Binding-site contacts:
Ligand atom C8 contacts residue ASN108 of chain 1.E at 3.0 Å.
Ligand atom O5 contacts residue ASN108 of chain 1.E at 2.4 Å (h-bond).
Ligand atom C1 contacts residue ASN108 of chain 1.E at 1.4 Å.
Ligand atom C7 contacts residue ALA107 of chain 1.E at 4.0 Å (hydrophobic).
Ligand atom C3 contacts residue ASN108 of chain 1.E at 3.5 Å.
Ligand atom C5 contacts residue ASN108 of chain 1.E at 3.6 Å.
Ligand atom O3 contacts residue ASN108 of chain 1.E at 4.4 Å.
Ligand atom N2 contacts residue ALA107 of chain 1.E at 4.0 Å.
Ligand atom N2 contacts residue ASN108 of chain 1.E at 2.6 Å (h-bond).
Ligand atom C2 contacts residue ASN108 of chain 1.E at 2.1 Å.
Ligand atom C7 contacts residue ASN108 of chain 1.E at 3.3 Å.
Ligand atom O7 contacts residue ALA107 of chain 1.E at 3.9 Å.
Ligand atom C4 contacts residue ASN108 of chain 1.E at 4.0 Å.

Sequence of chain 1.E:
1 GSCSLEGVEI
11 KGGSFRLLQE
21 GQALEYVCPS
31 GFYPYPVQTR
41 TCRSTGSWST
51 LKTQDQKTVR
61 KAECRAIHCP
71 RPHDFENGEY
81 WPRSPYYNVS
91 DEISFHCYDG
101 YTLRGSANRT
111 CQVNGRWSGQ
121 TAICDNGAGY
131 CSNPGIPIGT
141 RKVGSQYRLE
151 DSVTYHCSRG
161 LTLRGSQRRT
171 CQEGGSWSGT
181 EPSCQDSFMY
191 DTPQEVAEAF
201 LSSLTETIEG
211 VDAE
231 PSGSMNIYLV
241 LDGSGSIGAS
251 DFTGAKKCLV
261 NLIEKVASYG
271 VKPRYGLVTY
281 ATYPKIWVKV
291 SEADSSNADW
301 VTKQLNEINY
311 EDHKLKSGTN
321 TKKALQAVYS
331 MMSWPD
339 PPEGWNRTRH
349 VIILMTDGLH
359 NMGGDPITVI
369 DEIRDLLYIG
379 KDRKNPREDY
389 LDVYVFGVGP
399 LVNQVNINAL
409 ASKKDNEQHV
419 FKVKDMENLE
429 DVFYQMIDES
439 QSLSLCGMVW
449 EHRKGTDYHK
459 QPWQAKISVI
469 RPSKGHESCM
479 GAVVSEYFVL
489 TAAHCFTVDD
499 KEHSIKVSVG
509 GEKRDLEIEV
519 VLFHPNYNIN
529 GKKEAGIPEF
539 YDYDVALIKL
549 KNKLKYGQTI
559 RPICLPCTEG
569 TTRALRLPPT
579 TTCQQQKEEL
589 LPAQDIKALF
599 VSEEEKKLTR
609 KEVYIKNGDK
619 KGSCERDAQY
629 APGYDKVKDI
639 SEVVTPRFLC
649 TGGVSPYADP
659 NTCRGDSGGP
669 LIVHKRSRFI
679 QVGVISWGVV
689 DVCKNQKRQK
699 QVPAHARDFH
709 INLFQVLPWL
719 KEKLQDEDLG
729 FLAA

The protein below binds the small molecule below.
Small molecule (SMILES): CC(=O)N[C@H]1[C@H](O[C@H]2[C@H](O)[C@@H](NC(C)=O)CO[C@@H]2CO)O[C@H](CO)[C@@H](O[C@@H]2O[C@H](CO)[C@@H](O)[C@H](O)[C@@H]2O)[C@@H]1O